A small-molecule ligand and the protein it binds are described below.
Small molecule (SMILES): N[C@@H](CCCC[NH3+])C(=O)O

Sequence of chain 1.A:
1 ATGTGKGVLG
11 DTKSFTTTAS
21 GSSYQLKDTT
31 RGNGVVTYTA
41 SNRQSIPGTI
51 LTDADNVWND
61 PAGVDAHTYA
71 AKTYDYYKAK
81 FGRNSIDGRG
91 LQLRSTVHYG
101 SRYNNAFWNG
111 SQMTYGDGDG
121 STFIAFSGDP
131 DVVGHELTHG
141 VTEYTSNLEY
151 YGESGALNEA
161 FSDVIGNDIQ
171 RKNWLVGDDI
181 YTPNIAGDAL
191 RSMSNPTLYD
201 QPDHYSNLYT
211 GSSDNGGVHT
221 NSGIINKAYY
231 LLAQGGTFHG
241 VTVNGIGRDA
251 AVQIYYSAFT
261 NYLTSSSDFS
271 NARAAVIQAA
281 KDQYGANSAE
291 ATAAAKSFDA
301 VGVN

Binding-site contacts:
Ligand atom CB contacts residue LEU190 of chain 1.A at 4.1 Å (hydrophobic).
Ligand atom O contacts residue THR1 of chain 1.G at 4.0 Å.
Ligand atom CB contacts residue ASN105 of chain 1.A at 4.2 Å.
Ligand atom CG contacts residue THR1 of chain 1.G at 4.1 Å.
Ligand atom NZ contacts residue PHE123 of chain 1.A at 3.5 Å.
Ligand atom N contacts residue THR1 of chain 1.G at 1.4 Å.
Ligand atom CE contacts residue ASN105 of chain 1.A at 4.1 Å.
Ligand atom CD contacts residue ASN105 of chain 1.A at 4.4 Å.
Ligand atom O contacts residue HIS219 of chain 1.A at 3.6 Å.
Ligand atom C contacts residue ASN105 of chain 1.A at 4.1 Å.
Ligand atom C contacts residue THR1 of chain 1.G at 3.6 Å.
Ligand atom N contacts residue ASN105 of chain 1.A at 3.2 Å (h-bond).
Ligand atom CD contacts residue ASN104 of chain 1.A at 4.0 Å.
Ligand atom N contacts residue HIS219 of chain 1.A at 4.0 Å.
Ligand atom CG contacts residue ASN105 of chain 1.A at 3.4 Å.
Ligand atom OXT contacts residue HIS219 of chain 1.A at 3.3 Å.
Ligand atom CB contacts residue THR1 of chain 1.G at 3.5 Å.
Ligand atom CA contacts residue THR1 of chain 1.G at 2.5 Å.
Ligand atom CE contacts residue PHE123 of chain 1.A at 3.6 Å (hydrophobic).
Ligand atom CG contacts residue ASN104 of chain 1.A at 4.4 Å.
Ligand atom CA contacts residue ASN105 of chain 1.A at 3.9 Å.
Ligand atom O contacts residue ASN105 of chain 1.A at 3.6 Å (h-bond).
Ligand atom CE contacts residue ASN104 of chain 1.A at 2.5 Å.
Ligand atom CG contacts residue PHE123 of chain 1.A at 4.5 Å (hydrophobic).
Ligand atom CD contacts residue PHE123 of chain 1.A at 4.1 Å (hydrophobic).
Ligand atom C contacts residue HIS219 of chain 1.A at 3.4 Å.
Ligand atom CA contacts residue ARG191 of chain 1.A at 4.4 Å.
Ligand atom NZ contacts residue ASN104 of chain 1.A at 2.8 Å (h-bond).
Ligand atom CA contacts residue HIS219 of chain 1.A at 3.7 Å.
Ligand atom CG contacts residue LEU190 of chain 1.A at 4.3 Å (hydrophobic).